Binding-site contacts:
Ligand atom O2 contacts residue THR149 of chain 1.F at 3.1 Å (h-bond).
Ligand atom N contacts residue GLY151 of chain 1.F at 4.5 Å.
Ligand atom CA contacts residue VAL147 of chain 1.F at 3.8 Å (hydrophobic).
Ligand atom CA contacts residue CYS150 of chain 1.F at 4.4 Å (hydrophobic).
Ligand atom CA contacts residue THR149 of chain 1.F at 4.4 Å.
Ligand atom N contacts residue THR149 of chain 1.F at 4.2 Å.
Ligand atom O2 contacts residue VAL147 of chain 1.F at 3.4 Å (h-bond).
Ligand atom O1 contacts residue ARG132 of chain 1.F at 4.1 Å.
Ligand atom CB contacts residue CYS150 of chain 1.F at 3.6 Å (hydrophobic).
Ligand atom O1 contacts residue VAL147 of chain 1.F at 4.3 Å.
Ligand atom CB contacts residue CYS118 of chain 1.F at 4.2 Å (hydrophobic).
Ligand atom O3 contacts residue ARG132 of chain 1.F at 4.0 Å.
Ligand atom N contacts residue CYS150 of chain 1.F at 3.1 Å (h-bond).
Ligand atom P contacts residue VAL147 of chain 1.F at 4.3 Å.
Ligand atom O1 contacts residue ILE136 of chain 1.F at 4.2 Å.

Sequence of chain 1.F:
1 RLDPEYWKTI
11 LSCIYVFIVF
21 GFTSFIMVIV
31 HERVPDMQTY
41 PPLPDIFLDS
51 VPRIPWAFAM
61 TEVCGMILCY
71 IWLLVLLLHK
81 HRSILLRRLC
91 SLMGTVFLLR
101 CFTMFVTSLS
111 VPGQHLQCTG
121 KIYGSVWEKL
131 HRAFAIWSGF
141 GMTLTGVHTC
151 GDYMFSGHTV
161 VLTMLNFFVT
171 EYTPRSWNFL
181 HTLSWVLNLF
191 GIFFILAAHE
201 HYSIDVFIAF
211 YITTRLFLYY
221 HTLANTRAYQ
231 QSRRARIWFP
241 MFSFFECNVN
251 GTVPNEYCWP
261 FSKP

A small-molecule ligand and the protein it binds are described below.
Small molecule (SMILES): NCCOP(=O)(O)O